The small molecule below binds the protein below.
Small molecule (SMILES): Cc1cc(CCCOc2c(Cl)cc(C3=NCCO3)cc2Cl)on1

Binding-site contacts:
Ligand atom CL1 contacts residue ILE125 of chain 2.A at 3.7 Å.
Ligand atom C31 contacts residue LEU103 of chain 2.A at 4.1 Å (hydrophobic).
Ligand atom C2C contacts residue MET217 of chain 2.A at 3.9 Å (hydrophobic).
Ligand atom C3 contacts residue LEU103 of chain 2.A at 4.3 Å (hydrophobic).
Ligand atom N3A contacts residue PHE182 of chain 2.A at 4.1 Å.
Ligand atom C5B contacts residue ILE220 of chain 2.A at 4.3 Å (hydrophobic).
Ligand atom C2C contacts residue ILE101 of chain 2.A at 4.2 Å (hydrophobic).
Ligand atom N2 contacts residue ASN215 of chain 2.A at 4.0 Å.
Ligand atom C3C contacts residue ILE101 of chain 2.A at 3.8 Å (hydrophobic).
Ligand atom C6B contacts residue ILE125 of chain 2.A at 3.3 Å (hydrophobic).
Ligand atom CL1 contacts residue ILE239 of chain 2.A at 4.0 Å.
Ligand atom C5A contacts residue TYR145 of chain 2.A at 3.7 Å (hydrophobic).
Ligand atom C5B contacts residue ILE125 of chain 2.A at 3.5 Å (hydrophobic).
Ligand atom C3B contacts residue TYR147 of chain 2.A at 3.3 Å (hydrophobic).
Ligand atom C4B contacts residue ILE125 of chain 2.A at 4.0 Å (hydrophobic).
Ligand atom C2B contacts residue ILE184 of chain 2.A at 4.1 Å (hydrophobic).
Ligand atom N2 contacts residue MET217 of chain 2.A at 3.1 Å (h-bond).
Ligand atom C4A contacts residue MET146 of chain 2.A at 4.0 Å (hydrophobic).
Ligand atom N3A contacts residue ILE220 of chain 2.A at 4.3 Å.
Ligand atom CL2 contacts residue LEU187 of chain 2.A at 3.9 Å.
Ligand atom C5A contacts residue LEU127 of chain 2.A at 3.8 Å (hydrophobic).
Ligand atom C2A contacts residue PHE182 of chain 2.A at 4.1 Å (hydrophobic).
Ligand atom O1B contacts residue ILE125 of chain 2.A at 4.1 Å.
Ligand atom C4 contacts residue LEU103 of chain 2.A at 3.6 Å (hydrophobic).
Ligand atom CL2 contacts residue ILE184 of chain 2.A at 4.2 Å.
Ligand atom O1 contacts residue MET217 of chain 2.A at 2.7 Å (h-bond).
Ligand atom C2B contacts residue TYR147 of chain 2.A at 3.4 Å (hydrophobic).
Ligand atom C31 contacts residue MET195 of chain 2.A at 3.9 Å (hydrophobic).
Ligand atom CL2 contacts residue TYR147 of chain 2.A at 2.4 Å.
Ligand atom N3A contacts residue TYR147 of chain 2.A at 4.1 Å.
Ligand atom C3B contacts residue ILE125 of chain 2.A at 4.3 Å (hydrophobic).
Ligand atom C2B contacts residue ILE125 of chain 2.A at 4.1 Å (hydrophobic).
Ligand atom O1A contacts residue ILE239 of chain 2.A at 4.3 Å.
Ligand atom C5 contacts residue MET217 of chain 2.A at 3.8 Å (hydrophobic).
Ligand atom C4B contacts residue ILE220 of chain 2.A at 4.2 Å (hydrophobic).
Ligand atom C3 contacts residue MET217 of chain 2.A at 4.2 Å (hydrophobic).
Ligand atom O1A contacts residue LEU127 of chain 2.A at 4.1 Å.
Ligand atom C2A contacts residue ILE220 of chain 2.A at 4.1 Å (hydrophobic).
Ligand atom C1B contacts residue ILE125 of chain 2.A at 3.6 Å (hydrophobic).
Ligand atom C4A contacts residue TYR145 of chain 2.A at 3.7 Å (hydrophobic).

Sequence of chain 2.A:
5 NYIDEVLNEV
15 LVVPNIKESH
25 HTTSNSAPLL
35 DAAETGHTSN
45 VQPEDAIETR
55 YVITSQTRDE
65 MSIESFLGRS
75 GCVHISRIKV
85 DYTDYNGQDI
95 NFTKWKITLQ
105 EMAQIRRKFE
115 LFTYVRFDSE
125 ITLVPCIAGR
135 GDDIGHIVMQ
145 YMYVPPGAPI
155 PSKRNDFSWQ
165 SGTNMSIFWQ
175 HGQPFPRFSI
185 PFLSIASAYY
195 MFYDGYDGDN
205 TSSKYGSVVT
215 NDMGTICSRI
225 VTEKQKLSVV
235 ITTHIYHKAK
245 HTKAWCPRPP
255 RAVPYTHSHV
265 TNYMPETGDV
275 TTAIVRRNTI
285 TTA